Sequence of chain 2.C:
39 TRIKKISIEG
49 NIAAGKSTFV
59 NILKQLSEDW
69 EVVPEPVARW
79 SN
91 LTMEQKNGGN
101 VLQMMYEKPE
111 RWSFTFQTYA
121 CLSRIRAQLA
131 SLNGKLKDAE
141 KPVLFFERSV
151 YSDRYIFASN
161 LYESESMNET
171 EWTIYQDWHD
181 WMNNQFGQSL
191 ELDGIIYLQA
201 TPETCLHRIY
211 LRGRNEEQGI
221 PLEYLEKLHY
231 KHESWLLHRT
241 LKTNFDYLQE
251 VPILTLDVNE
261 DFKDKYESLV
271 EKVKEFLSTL

This small molecule binds to this protein.
Small molecule (SMILES): C#C[C@]1(CO)O[C@@H](n2ccc(N)nc2=O)C[C@@H]1O

Binding-site contacts:
Ligand atom N2 contacts residue ASP153 of chain 2.C at 2.8 Å (salt-bridge).
Ligand atom C8 contacts residue GLN117 of chain 2.C at 3.9 Å.
Ligand atom O3 contacts residue GLN117 of chain 2.C at 3.8 Å.
Ligand atom O1 contacts residue GLU73 of chain 2.C at 2.3 Å (salt-bridge).
Ligand atom C9 contacts residue PHE116 of chain 2.C at 3.5 Å (hydrophobic).
Ligand atom C10 contacts residue PHE157 of chain 2.C at 3.8 Å (hydrophobic).
Ligand atom N3 contacts residue GLN117 of chain 2.C at 3.0 Å (h-bond).
Ligand atom O4 contacts residue ILE50 of chain 2.C at 3.5 Å.
Ligand atom C8 contacts residue PHE157 of chain 2.C at 3.6 Å (hydrophobic).
Ligand atom C7 contacts residue ASP153 of chain 2.C at 3.8 Å.
Ligand atom C1 contacts residue GLU216 of chain 2.C at 3.4 Å.
Ligand atom O4 contacts residue GLU217 of chain 2.C at 2.6 Å (salt-bridge).
Ligand atom N1 contacts residue PHE157 of chain 2.C at 3.9 Å.
Ligand atom N3 contacts residue PHE116 of chain 2.C at 3.5 Å.
Ligand atom C9 contacts residue PHE157 of chain 2.C at 3.4 Å (hydrophobic).
Ligand atom C4 contacts residue ARG214 of chain 2.C at 4.0 Å.
Ligand atom C4 contacts residue VAL75 of chain 2.C at 3.8 Å (hydrophobic).
Ligand atom O3 contacts residue PHE116 of chain 2.C at 3.5 Å.
Ligand atom N2 contacts residue GLN117 of chain 2.C at 3.0 Å (h-bond).
Ligand atom C10 contacts residue ILE50 of chain 2.C at 3.8 Å (hydrophobic).
Ligand atom C9 contacts residue GLN117 of chain 2.C at 3.8 Å.
Ligand atom C2 contacts residue VAL75 of chain 2.C at 3.7 Å (hydrophobic).
Ligand atom O1 contacts residue ARG148 of chain 2.C at 3.0 Å (salt-bridge).
Ligand atom O2 contacts residue VAL75 of chain 2.C at 3.2 Å.
Ligand atom C4 contacts residue GLU73 of chain 2.C at 3.1 Å.
Ligand atom C3 contacts residue GLU217 of chain 2.C at 3.9 Å.
Ligand atom N2 contacts residue PHE157 of chain 2.C at 3.8 Å.
Ligand atom O4 contacts residue TYR106 of chain 2.C at 3.0 Å (h-bond).
Ligand atom N3 contacts residue PHE157 of chain 2.C at 3.2 Å.
Ligand atom C5 contacts residue TYR106 of chain 2.C at 4.0 Å (hydrophobic).
Ligand atom C8 contacts residue ASP153 of chain 2.C at 3.7 Å.
Ligand atom C3 contacts residue VAL75 of chain 2.C at 3.8 Å (hydrophobic).
Ligand atom C7 contacts residue GLU73 of chain 2.C at 3.5 Å.
Ligand atom C6 contacts residue GLU73 of chain 2.C at 3.6 Å.
Ligand atom C1 contacts residue LEU102 of chain 2.C at 3.7 Å (hydrophobic).
Ligand atom C11 contacts residue GLU217 of chain 2.C at 3.3 Å.
Ligand atom C1 contacts residue GLU217 of chain 2.C at 3.6 Å.
Ligand atom C2 contacts residue GLU217 of chain 2.C at 3.5 Å.
Ligand atom C6 contacts residue ARG148 of chain 2.C at 4.0 Å.
Ligand atom O3 contacts residue PHE157 of chain 2.C at 3.5 Å.